Sequence of chain 35.C:
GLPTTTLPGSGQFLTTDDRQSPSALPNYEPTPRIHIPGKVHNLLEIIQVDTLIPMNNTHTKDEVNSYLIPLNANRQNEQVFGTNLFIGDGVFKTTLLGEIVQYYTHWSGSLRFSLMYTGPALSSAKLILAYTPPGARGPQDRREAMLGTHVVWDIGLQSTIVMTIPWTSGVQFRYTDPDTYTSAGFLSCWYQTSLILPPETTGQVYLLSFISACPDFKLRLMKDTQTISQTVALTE

Binding-site contacts:
Ligand atom N2 contacts residue PHE186 of chain 35.A at 3.7 Å.
Ligand atom O1B contacts residue TYR128 of chain 35.A at 3.9 Å.
Ligand atom C4 contacts residue MET224 of chain 35.A at 3.8 Å (hydrophobic).
Ligand atom C31 contacts residue ALA150 of chain 35.A at 3.5 Å (hydrophobic).
Ligand atom O1 contacts residue PHE186 of chain 35.A at 3.5 Å.
Ligand atom C1B contacts residue MET221 of chain 35.A at 3.8 Å (hydrophobic).
Ligand atom C7C contacts residue TYR197 of chain 35.A at 3.8 Å (hydrophobic).
Ligand atom C31 contacts residue SER175 of chain 35.A at 3.6 Å.
Ligand atom C2B contacts residue MET221 of chain 35.A at 3.5 Å (hydrophobic).
Ligand atom C31 contacts residue VAL176 of chain 35.A at 3.3 Å (hydrophobic).
Ligand atom CM1 contacts residue SER107 of chain 35.A at 3.9 Å.
Ligand atom O1 contacts residue ALA24 of chain 35.C at 3.6 Å.
Ligand atom C4B contacts residue LEU106 of chain 35.A at 3.7 Å (hydrophobic).
Ligand atom C3B contacts residue MET221 of chain 35.A at 3.8 Å (hydrophobic).
Ligand atom C31 contacts residue PRO174 of chain 35.A at 3.4 Å (hydrophobic).
Ligand atom C3 contacts residue PRO174 of chain 35.A at 3.8 Å (hydrophobic).
Ligand atom C5 contacts residue PHE186 of chain 35.A at 3.5 Å (hydrophobic).
Ligand atom C2C contacts residue VAL188 of chain 35.A at 3.2 Å (hydrophobic).
Ligand atom C3C contacts residue TYR128 of chain 35.A at 3.9 Å (hydrophobic).
Ligand atom C6B contacts residue LEU106 of chain 35.A at 3.9 Å (hydrophobic).
Ligand atom C3C contacts residue VAL188 of chain 35.A at 3.3 Å (hydrophobic).
Ligand atom C5C contacts residue TYR128 of chain 35.A at 3.5 Å (hydrophobic).
Ligand atom O1 contacts residue VAL188 of chain 35.A at 3.8 Å.
Ligand atom C4C contacts residue TYR152 of chain 35.A at 3.8 Å (hydrophobic).
Ligand atom O1 contacts residue TYR152 of chain 35.A at 3.9 Å.
Ligand atom C7C contacts residue TYR128 of chain 35.A at 3.6 Å (hydrophobic).
Ligand atom C5C contacts residue ILE104 of chain 35.A at 3.8 Å (hydrophobic).
Ligand atom C5B contacts residue TYR197 of chain 35.A at 3.7 Å (hydrophobic).
Ligand atom N2 contacts residue ALA24 of chain 35.C at 3.4 Å.
Ligand atom C5B contacts residue LEU106 of chain 35.A at 3.5 Å (hydrophobic).
Ligand atom C6B contacts residue TYR197 of chain 35.A at 3.6 Å (hydrophobic).
Ligand atom C6C contacts residue VAL191 of chain 35.A at 3.2 Å (hydrophobic).
Ligand atom C4 contacts residue PHE186 of chain 35.A at 3.6 Å (hydrophobic).
Ligand atom C6C contacts residue MET221 of chain 35.A at 3.7 Å (hydrophobic).
Ligand atom C5 contacts residue TYR152 of chain 35.A at 3.8 Å (hydrophobic).
Ligand atom C4 contacts residue TYR152 of chain 35.A at 3.9 Å (hydrophobic).
Ligand atom C4A contacts residue ASN219 of chain 35.A at 3.5 Å.
Ligand atom N3A contacts residue ASN219 of chain 35.A at 3.0 Å (h-bond).
Ligand atom C3 contacts residue PHE186 of chain 35.A at 3.8 Å (hydrophobic).
Ligand atom O1B contacts residue MET221 of chain 35.A at 3.4 Å.

Sequence of chain 35.A:
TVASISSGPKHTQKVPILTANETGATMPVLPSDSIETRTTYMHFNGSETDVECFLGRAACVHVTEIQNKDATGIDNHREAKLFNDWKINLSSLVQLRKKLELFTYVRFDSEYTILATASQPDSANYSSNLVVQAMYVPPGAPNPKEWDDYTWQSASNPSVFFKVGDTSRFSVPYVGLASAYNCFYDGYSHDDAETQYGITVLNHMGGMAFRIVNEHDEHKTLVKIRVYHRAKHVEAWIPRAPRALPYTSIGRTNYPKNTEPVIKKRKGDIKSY

A small-molecule ligand and the protein it binds are described below.
Small molecule (SMILES): Cc1cc(CCCCCCCOc2ccc(C3=N[C@@H](C)CO3)cc2)on1